Sequence of chain 1.A:
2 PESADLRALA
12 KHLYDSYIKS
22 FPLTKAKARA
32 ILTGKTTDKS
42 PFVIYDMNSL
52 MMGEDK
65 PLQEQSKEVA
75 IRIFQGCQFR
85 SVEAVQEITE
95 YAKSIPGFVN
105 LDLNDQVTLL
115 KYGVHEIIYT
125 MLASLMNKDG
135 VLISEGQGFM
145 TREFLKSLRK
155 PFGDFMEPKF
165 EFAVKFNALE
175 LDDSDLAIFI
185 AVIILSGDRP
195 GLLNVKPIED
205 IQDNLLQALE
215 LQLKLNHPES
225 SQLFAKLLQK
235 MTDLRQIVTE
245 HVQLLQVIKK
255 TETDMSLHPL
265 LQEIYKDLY

A small-molecule ligand and the protein it binds are described below.
Small molecule (SMILES): Cc1ccc2oc(-c3ccc(NC(=O)c4cc([N+](=O)[O-])ccc4Cl)cc3)nc2c1

Binding-site contacts:
Ligand atom C13 contacts residue CYS81 of chain 1.A at 3.0 Å (hydrophobic).
Ligand atom C14 contacts residue TYR273 of chain 1.A at 3.4 Å (hydrophobic).
Ligand atom O1 contacts residue HIS119 of chain 1.A at 3.4 Å.
Ligand atom C4 contacts residue VAL242 of chain 1.A at 3.3 Å (hydrophobic).
Ligand atom C10 contacts residue GLN82 of chain 1.A at 3.4 Å.
Ligand atom C5 contacts residue HIS119 of chain 1.A at 3.4 Å.
Ligand atom C8 contacts residue HIS119 of chain 1.A at 3.5 Å.
Ligand atom C11 contacts residue HIS245 of chain 1.A at 3.6 Å.
Ligand atom C15 contacts residue PHE78 of chain 1.A at 3.6 Å (hydrophobic).
Ligand atom O2 contacts residue GLN82 of chain 1.A at 3.6 Å.
Ligand atom O3 contacts residue TYR269 of chain 1.A at 3.6 Å.
Ligand atom O2 contacts residue CYS81 of chain 1.A at 2.8 Å (h-bond).
Ligand atom N2 contacts residue TYR273 of chain 1.A at 3.0 Å (h-bond).
Ligand atom C16 contacts residue TYR273 of chain 1.A at 3.5 Å (hydrophobic).
Ligand atom C13 contacts residue TYR273 of chain 1.A at 3.7 Å (hydrophobic).
Ligand atom O1 contacts residue VAL242 of chain 1.A at 3.3 Å.
Ligand atom C20 contacts residue TYR273 of chain 1.A at 3.6 Å (hydrophobic).
Ligand atom C19 contacts residue CYS81 of chain 1.A at 1.7 Å (hydrophobic).
Ligand atom C11 contacts residue GLN82 of chain 1.A at 3.5 Å.
Ligand atom C20 contacts residue TYR123 of chain 1.A at 3.4 Å (hydrophobic).
Ligand atom C18 contacts residue CYS81 of chain 1.A at 2.7 Å (hydrophobic).
Ligand atom C13 contacts residue HIS245 of chain 1.A at 3.5 Å.
Ligand atom N3 contacts residue LYS163 of chain 1.A at 3.5 Å (salt-bridge).
Ligand atom C12 contacts residue HIS245 of chain 1.A at 3.6 Å.
Ligand atom C15 contacts residue TYR273 of chain 1.A at 3.1 Å (hydrophobic).
Ligand atom C6 contacts residue HIS119 of chain 1.A at 3.5 Å.
Ligand atom O4 contacts residue LEU248 of chain 1.A at 3.7 Å.
Ligand atom C4 contacts residue HIS119 of chain 1.A at 3.4 Å.
Ligand atom C5 contacts residue VAL242 of chain 1.A at 3.6 Å (hydrophobic).
Ligand atom O3 contacts residue PHE159 of chain 1.A at 3.4 Å.
Ligand atom N2 contacts residue HIS245 of chain 1.A at 3.5 Å.
Ligand atom N1 contacts residue HIS119 of chain 1.A at 3.3 Å.
Ligand atom C18 contacts residue TYR269 of chain 1.A at 3.2 Å (hydrophobic).
Ligand atom C14 contacts residue PHE78 of chain 1.A at 3.7 Å (hydrophobic).
Ligand atom C7 contacts residue HIS119 of chain 1.A at 3.4 Å.
Ligand atom O3 contacts residue MET160 of chain 1.A at 3.0 Å (h-bond).
Ligand atom C17 contacts residue TYR269 of chain 1.A at 3.5 Å (hydrophobic).
Ligand atom C14 contacts residue CYS81 of chain 1.A at 2.7 Å (hydrophobic).
Ligand atom O4 contacts residue LYS163 of chain 1.A at 2.9 Å (salt-bridge).
Ligand atom O2 contacts residue PHE78 of chain 1.A at 3.3 Å (h-bond).